A small-molecule ligand and the protein it binds are described below.
Small molecule (SMILES): Cc1cc(CCCCCCCOc2ccc(C3=NCCO3)cc2)on1

Binding-site contacts:
Ligand atom C4A contacts residue THR114 of chain 26.A at 3.5 Å.
Ligand atom C6C contacts residue TYR201 of chain 26.A at 3.9 Å (hydrophobic).
Ligand atom C2A contacts residue TRP203 of chain 26.A at 3.6 Å (hydrophobic).
Ligand atom C6B contacts residue ILE113 of chain 26.A at 4.0 Å (hydrophobic).
Ligand atom N3A contacts residue THR114 of chain 26.A at 4.0 Å.
Ligand atom C31 contacts residue PRO177 of chain 26.A at 3.9 Å (hydrophobic).
Ligand atom C5A contacts residue ASN228 of chain 26.A at 4.0 Å.
Ligand atom C2C contacts residue VAL192 of chain 26.A at 3.7 Å (hydrophobic).
Ligand atom C31 contacts residue ILE24 of chain 26.C at 3.6 Å (hydrophobic).
Ligand atom C5 contacts residue PHE155 of chain 26.A at 3.9 Å (hydrophobic).
Ligand atom C4 contacts residue ILE24 of chain 26.C at 4.0 Å (hydrophobic).
Ligand atom O1 contacts residue PHE155 of chain 26.A at 3.4 Å.
Ligand atom C4C contacts residue VAL192 of chain 26.A at 3.5 Å (hydrophobic).
Ligand atom O1 contacts residue PHE233 of chain 26.A at 3.1 Å.
Ligand atom C5A contacts residue ASP112 of chain 26.A at 4.0 Å.
Ligand atom C31 contacts residue VAL179 of chain 26.A at 3.3 Å (hydrophobic).
Ligand atom C5C contacts residue ILE111 of chain 26.A at 3.8 Å (hydrophobic).
Ligand atom C5B contacts residue ILE111 of chain 26.A at 3.9 Å (hydrophobic).
Ligand atom C5B contacts residue ILE113 of chain 26.A at 3.5 Å (hydrophobic).
Ligand atom C4B contacts residue TRP203 of chain 26.A at 3.5 Å (hydrophobic).
Ligand atom O1B contacts residue TYR201 of chain 26.A at 3.4 Å.
Ligand atom O1A contacts residue TRP203 of chain 26.A at 3.3 Å.
Ligand atom C5C contacts residue PHE135 of chain 26.A at 3.5 Å (hydrophobic).
Ligand atom N2 contacts residue PHE233 of chain 26.A at 3.7 Å.
Ligand atom C2C contacts residue PHE155 of chain 26.A at 3.9 Å (hydrophobic).
Ligand atom C4A contacts residue ASP112 of chain 26.A at 2.6 Å.
Ligand atom N2 contacts residue PHE155 of chain 26.A at 3.5 Å.
Ligand atom C2B contacts residue TYR201 of chain 26.A at 3.5 Å (hydrophobic).
Ligand atom C3B contacts residue TRP203 of chain 26.A at 3.1 Å (hydrophobic).
Ligand atom C2A contacts residue ASP112 of chain 26.A at 3.8 Å.
Ligand atom O1A contacts residue ASN228 of chain 26.A at 3.7 Å.
Ligand atom C4B contacts residue ILE113 of chain 26.A at 4.0 Å (hydrophobic).
Ligand atom N3A contacts residue ASP112 of chain 26.A at 2.5 Å (salt-bridge).
Ligand atom C5B contacts residue ASP112 of chain 26.A at 4.0 Å.
Ligand atom C2B contacts residue TRP203 of chain 26.A at 4.0 Å (hydrophobic).
Ligand atom N3A contacts residue ILE113 of chain 26.A at 3.8 Å.
Ligand atom C4C contacts residue PHE135 of chain 26.A at 3.8 Å (hydrophobic).
Ligand atom C5 contacts residue PHE233 of chain 26.A at 4.0 Å (hydrophobic).
Ligand atom C3B contacts residue ASN228 of chain 26.A at 4.0 Å.
Ligand atom C3C contacts residue PHE135 of chain 26.A at 3.8 Å (hydrophobic).

Sequence of chain 26.C:
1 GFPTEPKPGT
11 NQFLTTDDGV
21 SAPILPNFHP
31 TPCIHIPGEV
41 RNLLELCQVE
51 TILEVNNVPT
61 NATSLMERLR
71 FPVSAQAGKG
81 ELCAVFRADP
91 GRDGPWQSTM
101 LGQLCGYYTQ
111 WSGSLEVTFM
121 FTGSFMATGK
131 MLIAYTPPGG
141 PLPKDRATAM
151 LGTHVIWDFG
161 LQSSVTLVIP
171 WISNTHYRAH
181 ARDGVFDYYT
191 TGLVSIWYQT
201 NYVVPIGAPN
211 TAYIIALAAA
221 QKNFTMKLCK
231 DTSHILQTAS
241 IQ

Sequence of chain 26.A:
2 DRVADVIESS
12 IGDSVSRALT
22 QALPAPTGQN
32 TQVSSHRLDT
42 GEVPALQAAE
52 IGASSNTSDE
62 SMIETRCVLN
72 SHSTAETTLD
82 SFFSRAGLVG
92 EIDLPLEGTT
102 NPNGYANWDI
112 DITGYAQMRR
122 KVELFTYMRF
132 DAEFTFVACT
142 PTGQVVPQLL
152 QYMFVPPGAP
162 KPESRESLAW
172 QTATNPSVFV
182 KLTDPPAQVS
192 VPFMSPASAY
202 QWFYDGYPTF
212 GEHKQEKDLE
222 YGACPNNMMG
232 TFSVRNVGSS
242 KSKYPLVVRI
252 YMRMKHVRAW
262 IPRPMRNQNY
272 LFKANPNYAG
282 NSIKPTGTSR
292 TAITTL

Sequence of chain 27.C:
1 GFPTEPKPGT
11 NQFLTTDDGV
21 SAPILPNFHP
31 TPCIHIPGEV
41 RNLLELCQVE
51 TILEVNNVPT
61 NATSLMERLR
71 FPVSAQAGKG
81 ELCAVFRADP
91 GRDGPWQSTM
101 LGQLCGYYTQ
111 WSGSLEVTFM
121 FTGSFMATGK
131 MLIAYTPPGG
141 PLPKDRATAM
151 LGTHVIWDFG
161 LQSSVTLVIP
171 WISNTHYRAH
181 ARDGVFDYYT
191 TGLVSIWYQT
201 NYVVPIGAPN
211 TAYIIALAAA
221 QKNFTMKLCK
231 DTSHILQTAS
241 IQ